Sequence of chain 1.A:
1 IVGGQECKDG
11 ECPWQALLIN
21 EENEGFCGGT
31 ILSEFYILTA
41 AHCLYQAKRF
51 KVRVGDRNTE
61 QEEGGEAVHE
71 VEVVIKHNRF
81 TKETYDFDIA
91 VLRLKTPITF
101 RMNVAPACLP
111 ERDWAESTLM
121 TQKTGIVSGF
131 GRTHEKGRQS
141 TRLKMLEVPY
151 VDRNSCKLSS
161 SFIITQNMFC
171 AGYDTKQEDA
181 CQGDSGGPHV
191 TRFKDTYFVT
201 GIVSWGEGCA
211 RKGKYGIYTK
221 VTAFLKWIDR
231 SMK

This small molecule binds to this protein.
Small molecule (SMILES): O=C1[C@@H](NS(=O)(=O)c2ccc3cc(Cl)ccc3c2)CCN1c1ccc([C@H]2CCCN2)cc1F

Binding-site contacts:
Ligand atom C20 contacts residue ALA180 of chain 1.A at 3.7 Å (hydrophobic).
Ligand atom CL1 contacts residue TYR218 of chain 1.A at 3.4 Å.
Ligand atom C24 contacts residue GLY208 of chain 1.A at 3.4 Å.
Ligand atom CL1 contacts residue GLY216 of chain 1.A at 3.5 Å.
Ligand atom C21 contacts residue GLY216 of chain 1.A at 3.7 Å.
Ligand atom C23 contacts residue GLY206 of chain 1.A at 3.6 Å.
Ligand atom N2 contacts residue GLY206 of chain 1.A at 3.0 Å (h-bond).
Ligand atom C8 contacts residue GLY206 of chain 1.A at 3.7 Å.
Ligand atom C7 contacts residue TRP205 of chain 1.A at 3.7 Å (hydrophobic).
Ligand atom CL1 contacts residue ILE217 of chain 1.A at 3.5 Å.
Ligand atom C80 contacts residue PHE162 of chain 1.A at 3.6 Å (hydrophobic).
Ligand atom C20 contacts residue TRP205 of chain 1.A at 3.4 Å (hydrophobic).
Ligand atom C17 contacts residue SER185 of chain 1.A at 3.4 Å.
Ligand atom C18 contacts residue TRP205 of chain 1.A at 3.6 Å (hydrophobic).
Ligand atom O3 contacts residue TRP205 of chain 1.A at 3.5 Å.
Ligand atom C18 contacts residue GLY206 of chain 1.A at 3.7 Å.
Ligand atom C22 contacts residue ASP179 of chain 1.A at 3.7 Å.
Ligand atom C80 contacts residue THR84 of chain 1.A at 3.5 Å.
Ligand atom C24 contacts residue CYS209 of chain 1.A at 3.7 Å (hydrophobic).
Ligand atom C13 contacts residue GLY206 of chain 1.A at 3.6 Å.
Ligand atom C17 contacts residue TRP205 of chain 1.A at 3.7 Å (hydrophobic).
Ligand atom O3 contacts residue GLY206 of chain 1.A at 3.2 Å (h-bond).
Ligand atom C21 contacts residue ASP179 of chain 1.A at 3.4 Å.
Ligand atom C22 contacts residue ALA180 of chain 1.A at 3.5 Å (hydrophobic).
Ligand atom C6 contacts residue TRP205 of chain 1.A at 3.5 Å (hydrophobic).
Ligand atom O1 contacts residue GLN182 of chain 1.A at 2.9 Å.
Ligand atom C19 contacts residue VAL203 of chain 1.A at 3.4 Å (hydrophobic).
Ligand atom N1 contacts residue GLU83 of chain 1.A at 3.6 Å.
Ligand atom C1 contacts residue GLU83 of chain 1.A at 3.3 Å.
Ligand atom C22 contacts residue GLY206 of chain 1.A at 3.7 Å.
Ligand atom C70 contacts residue TRP205 of chain 1.A at 3.6 Å (hydrophobic).
Ligand atom C10 contacts residue TYR85 of chain 1.A at 3.7 Å (hydrophobic).
Ligand atom C25 contacts residue GLY206 of chain 1.A at 2.8 Å.
Ligand atom O2 contacts residue CYS209 of chain 1.A at 3.2 Å (h-bond).
Ligand atom C22 contacts residue GLY208 of chain 1.A at 3.6 Å.
Ligand atom F1 contacts residue GLY206 of chain 1.A at 3.4 Å.
Ligand atom C19 contacts residue TRP205 of chain 1.A at 3.5 Å (hydrophobic).
Ligand atom C70 contacts residue THR84 of chain 1.A at 3.6 Å.
Ligand atom C12 contacts residue GLY206 of chain 1.A at 3.3 Å.
Ligand atom C14 contacts residue GLY206 of chain 1.A at 3.0 Å.